Sequence of chain 1.A:
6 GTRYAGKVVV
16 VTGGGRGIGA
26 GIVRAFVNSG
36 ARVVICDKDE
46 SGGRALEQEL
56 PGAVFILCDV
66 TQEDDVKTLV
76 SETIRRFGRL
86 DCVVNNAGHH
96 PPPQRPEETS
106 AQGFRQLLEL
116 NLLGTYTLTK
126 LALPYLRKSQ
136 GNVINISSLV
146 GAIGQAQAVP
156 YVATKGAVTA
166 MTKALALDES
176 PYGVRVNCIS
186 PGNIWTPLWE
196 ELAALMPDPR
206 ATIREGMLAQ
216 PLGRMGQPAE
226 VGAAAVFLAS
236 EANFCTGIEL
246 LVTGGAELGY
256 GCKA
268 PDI

Binding-site contacts:
Ligand atom O2 contacts residue ALA151 of chain 4.A at 2.8 Å (h-bond).
Ligand atom C8 contacts residue TRP194 of chain 4.A at 3.5 Å (hydrophobic).
Ligand atom O contacts residue VAL145 of chain 4.A at 3.6 Å.
Ligand atom C13 contacts residue MET201 of chain 4.A at 3.8 Å (hydrophobic).
Ligand atom C4 contacts residue LEU197 of chain 4.A at 3.6 Å (hydrophobic).
Ligand atom C10 contacts residue DMS1 of chain 4.G at 3.6 Å.
Ligand atom C6 contacts residue LEU197 of chain 4.A at 3.6 Å (hydrophobic).
Ligand atom C16 contacts residue GLN150 of chain 4.A at 3.2 Å.
Ligand atom C2 contacts residue NAD1 of chain 4.B at 3.4 Å.
Ligand atom C1 contacts residue NAD1 of chain 4.B at 3.9 Å.
Ligand atom C15 contacts residue ALA151 of chain 4.A at 3.4 Å (hydrophobic).
Ligand atom O2 contacts residue HIS95 of chain 4.A at 3.6 Å.
Ligand atom O contacts residue SER143 of chain 4.A at 3.6 Å (h-bond).
Ligand atom C17 contacts residue HIS95 of chain 4.A at 3.7 Å.
Ligand atom C16 contacts residue HIS95 of chain 4.A at 3.8 Å.
Ligand atom C7 contacts residue TRP194 of chain 4.A at 3.3 Å (hydrophobic).
Ligand atom C14 contacts residue ALA151 of chain 4.A at 3.4 Å (hydrophobic).
Ligand atom O1 contacts residue NAD1 of chain 4.B at 3.0 Å.
Ligand atom C contacts residue NAD1 of chain 4.B at 3.6 Å.
Ligand atom C3 contacts residue NAD1 of chain 4.B at 3.7 Å.
Ligand atom C12 contacts residue DMS1 of chain 4.G at 3.9 Å.
Ligand atom C15 contacts residue GLN150 of chain 4.A at 3.6 Å.
Ligand atom O2 contacts residue GLN152 of chain 4.A at 3.0 Å (h-bond).
Ligand atom O1 contacts residue TYR156 of chain 4.A at 2.7 Å (h-bond).
Ligand atom C11 contacts residue GLN150 of chain 4.A at 3.6 Å.
Ligand atom C12 contacts residue MET201 of chain 4.A at 3.4 Å (hydrophobic).
Ligand atom O2 contacts residue GLN150 of chain 4.A at 3.8 Å.
Ligand atom O1 contacts residue SER143 of chain 4.A at 2.6 Å (h-bond).
Ligand atom C2 contacts residue TYR156 of chain 4.A at 3.4 Å (hydrophobic).
Ligand atom N contacts residue LEU197 of chain 4.A at 3.8 Å.
Ligand atom O contacts residue TYR255 of chain 1.A at 3.0 Å (h-bond).
Ligand atom C1 contacts residue HIS95 of chain 4.A at 3.6 Å.
Ligand atom C8 contacts residue LEU197 of chain 4.A at 3.8 Å (hydrophobic).
Ligand atom N contacts residue GLN150 of chain 4.A at 3.5 Å (h-bond).
Ligand atom C contacts residue SER143 of chain 4.A at 3.5 Å.
Ligand atom C contacts residue TYR156 of chain 4.A at 3.7 Å (hydrophobic).
Ligand atom O2 contacts residue ALA153 of chain 4.A at 3.6 Å.
Ligand atom N contacts residue DMS1 of chain 4.G at 3.6 Å.
Ligand atom C7 contacts residue LEU197 of chain 4.A at 3.8 Å (hydrophobic).
Ligand atom C2 contacts residue HIS95 of chain 4.A at 3.8 Å.

Sequence of chain 4.A:
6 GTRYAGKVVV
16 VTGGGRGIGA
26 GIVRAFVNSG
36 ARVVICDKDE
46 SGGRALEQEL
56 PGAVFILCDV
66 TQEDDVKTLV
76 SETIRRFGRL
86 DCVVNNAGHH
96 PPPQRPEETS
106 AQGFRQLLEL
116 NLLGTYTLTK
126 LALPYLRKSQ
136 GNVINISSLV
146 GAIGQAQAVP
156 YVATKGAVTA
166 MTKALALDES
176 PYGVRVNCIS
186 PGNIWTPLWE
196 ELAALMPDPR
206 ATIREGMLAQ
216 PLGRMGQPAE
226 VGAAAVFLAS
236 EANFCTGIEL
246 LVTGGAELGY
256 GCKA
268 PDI

A small-molecule ligand and the protein it binds are described below.
Small molecule (SMILES): O=C(O)c1cccc(-c2cccc(-c3cccc(O)c3)n2)c1